Binding-site contacts:
Ligand atom C13 contacts residue SER241 of chain 1.B at 3.5 Å.
Ligand atom N14 contacts residue ASP219 of chain 1.B at 2.9 Å (salt-bridge).
Ligand atom C17 contacts residue PHE193 of chain 1.B at 3.4 Å (hydrophobic).
Ligand atom C17 contacts residue TYR18 of chain 1.A at 3.5 Å (hydrophobic).
Ligand atom O28 contacts residue PO41 of chain 1.E at 3.4 Å (h-bond).
Ligand atom O25 contacts residue PO41 of chain 1.J at 3.5 Å (h-bond).
Ligand atom N18 contacts residue TYR18 of chain 1.A at 3.5 Å.
Ligand atom O42 contacts residue ALA244 of chain 1.B at 3.2 Å.
Ligand atom C13 contacts residue ALA244 of chain 1.B at 3.6 Å (hydrophobic).
Ligand atom O28 contacts residue PO41 of chain 1.J at 3.4 Å (h-bond).
Ligand atom C41 contacts residue ARG311 of chain 1.B at 3.4 Å.
Ligand atom C9 contacts residue HIS191 of chain 1.B at 3.4 Å.
Ligand atom O28 contacts residue ASP313 of chain 1.B at 3.2 Å (salt-bridge).
Ligand atom C12 contacts residue VAL242 of chain 1.B at 3.5 Å (hydrophobic).
Ligand atom C40 contacts residue ARG311 of chain 1.B at 3.3 Å.
Ligand atom C41 contacts residue PHE193 of chain 1.B at 3.6 Å (hydrophobic).
Ligand atom C20 contacts residue ARG196 of chain 1.B at 3.2 Å.
Ligand atom C13 contacts residue VAL242 of chain 1.B at 3.4 Å (hydrophobic).
Ligand atom N14 contacts residue TYR18 of chain 1.A at 3.5 Å.
Ligand atom C39 contacts residue TYR18 of chain 1.A at 3.4 Å (hydrophobic).
Ligand atom O25 contacts residue ARG311 of chain 1.B at 3.0 Å (salt-bridge).
Ligand atom C47 contacts residue VAL242 of chain 1.B at 3.6 Å (hydrophobic).
Ligand atom N21 contacts residue TYR18 of chain 1.A at 3.6 Å (h-bond).
Ligand atom O34 contacts residue GLY384 of chain 1.B at 2.8 Å (h-bond).
Ligand atom C9 contacts residue SER241 of chain 1.B at 3.6 Å.
Ligand atom C16 contacts residue PHE193 of chain 1.B at 3.4 Å (hydrophobic).
Ligand atom C22 contacts residue PO41 of chain 1.J at 3.4 Å.
Ligand atom C41 contacts residue TYR18 of chain 1.A at 3.5 Å (hydrophobic).
Ligand atom C16 contacts residue TYR18 of chain 1.A at 3.5 Å (hydrophobic).
Ligand atom O38 contacts residue ARG196 of chain 1.B at 3.2 Å.
Ligand atom F1 contacts residue TYR188 of chain 1.B at 3.3 Å.
Ligand atom C11 contacts residue SER275 of chain 1.B at 3.6 Å.
Ligand atom O25 contacts residue GLY353 of chain 1.B at 3.1 Å (h-bond).
Ligand atom O35 contacts residue ARG392 of chain 1.A at 2.9 Å (salt-bridge).
Ligand atom C11 contacts residue VAL242 of chain 1.B at 3.4 Å (hydrophobic).
Ligand atom C15 contacts residue TYR18 of chain 1.A at 3.5 Å (hydrophobic).
Ligand atom C24 contacts residue GLY353 of chain 1.B at 3.5 Å.
Ligand atom C8 contacts residue HIS191 of chain 1.B at 3.1 Å.
Ligand atom O25 contacts residue ASP313 of chain 1.B at 3.3 Å (salt-bridge).
Ligand atom C17 contacts residue ASP219 of chain 1.B at 3.2 Å.

Sequence of chain 1.B:
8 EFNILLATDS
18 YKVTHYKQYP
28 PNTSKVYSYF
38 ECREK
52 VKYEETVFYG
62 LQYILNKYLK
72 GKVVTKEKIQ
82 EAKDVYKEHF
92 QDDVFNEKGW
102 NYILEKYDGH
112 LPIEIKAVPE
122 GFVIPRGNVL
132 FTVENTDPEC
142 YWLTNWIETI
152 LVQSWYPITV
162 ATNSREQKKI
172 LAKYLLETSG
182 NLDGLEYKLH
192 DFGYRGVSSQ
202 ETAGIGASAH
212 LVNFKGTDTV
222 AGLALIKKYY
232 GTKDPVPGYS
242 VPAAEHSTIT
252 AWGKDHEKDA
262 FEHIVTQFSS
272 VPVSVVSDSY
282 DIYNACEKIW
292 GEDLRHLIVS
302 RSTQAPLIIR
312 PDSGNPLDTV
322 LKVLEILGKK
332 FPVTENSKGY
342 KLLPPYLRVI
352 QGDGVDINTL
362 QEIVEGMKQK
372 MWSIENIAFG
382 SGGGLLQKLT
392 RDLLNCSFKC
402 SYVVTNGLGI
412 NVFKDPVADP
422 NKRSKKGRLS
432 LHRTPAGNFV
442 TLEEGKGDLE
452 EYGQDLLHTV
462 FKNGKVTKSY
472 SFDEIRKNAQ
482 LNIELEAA

A small-molecule ligand and the protein it binds are described below.
Small molecule (SMILES): O=C(NCc1ccc(S(=O)(=O)c2cc(F)cc(F)c2)cc1)c1ccc2n(cc[n+]2[C@@H]2O[C@H](COP(=O)(O)O)[C@@H](O)[C@H]2O)c1

Sequence of chain 1.A:
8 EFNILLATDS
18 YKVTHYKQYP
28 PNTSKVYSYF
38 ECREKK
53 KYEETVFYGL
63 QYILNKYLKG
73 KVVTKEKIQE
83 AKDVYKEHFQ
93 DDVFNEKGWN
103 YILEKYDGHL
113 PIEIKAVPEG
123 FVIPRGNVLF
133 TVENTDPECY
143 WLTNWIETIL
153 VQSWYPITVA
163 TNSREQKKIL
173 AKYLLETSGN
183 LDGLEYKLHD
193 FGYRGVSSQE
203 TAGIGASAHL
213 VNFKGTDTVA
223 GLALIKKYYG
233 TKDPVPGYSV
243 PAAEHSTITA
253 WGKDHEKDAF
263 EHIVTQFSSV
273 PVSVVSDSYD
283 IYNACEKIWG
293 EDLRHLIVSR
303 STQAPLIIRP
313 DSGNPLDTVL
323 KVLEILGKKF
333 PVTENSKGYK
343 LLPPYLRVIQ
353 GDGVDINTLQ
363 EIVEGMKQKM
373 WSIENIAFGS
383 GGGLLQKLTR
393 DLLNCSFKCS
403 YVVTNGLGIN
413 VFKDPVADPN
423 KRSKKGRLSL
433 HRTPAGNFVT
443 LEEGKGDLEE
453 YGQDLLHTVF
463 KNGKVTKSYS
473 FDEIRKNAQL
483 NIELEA